This small molecule binds to this protein.
Small molecule (SMILES): CC(=O)N[C@@H]1[C@@H](O)[C@H](O)[C@@H](CO)O[C@H]1O

Sequence of chain 1.A:
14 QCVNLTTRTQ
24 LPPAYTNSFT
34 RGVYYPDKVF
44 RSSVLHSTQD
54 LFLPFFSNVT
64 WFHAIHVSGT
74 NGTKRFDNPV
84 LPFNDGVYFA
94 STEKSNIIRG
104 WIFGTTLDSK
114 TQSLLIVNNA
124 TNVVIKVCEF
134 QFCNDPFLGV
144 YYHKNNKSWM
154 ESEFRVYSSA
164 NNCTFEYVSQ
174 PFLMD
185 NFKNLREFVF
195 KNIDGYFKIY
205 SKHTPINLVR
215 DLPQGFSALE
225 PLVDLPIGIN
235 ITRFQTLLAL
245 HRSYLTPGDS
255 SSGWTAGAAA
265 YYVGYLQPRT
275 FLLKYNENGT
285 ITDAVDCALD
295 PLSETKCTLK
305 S

Binding-site contacts:
Ligand atom C3 contacts residue ASN282 of chain 1.A at 3.8 Å.
Ligand atom C5 contacts residue ASN282 of chain 1.A at 3.6 Å.
Ligand atom O7 contacts residue ASN282 of chain 1.A at 3.9 Å.
Ligand atom C1 contacts residue ASN282 of chain 1.A at 1.4 Å.
Ligand atom O5 contacts residue ASN282 of chain 1.A at 2.3 Å (h-bond).
Ligand atom C2 contacts residue ASN282 of chain 1.A at 2.4 Å.
Ligand atom C4 contacts residue ASN282 of chain 1.A at 4.2 Å.
Ligand atom C7 contacts residue ASN282 of chain 1.A at 3.8 Å.
Ligand atom O6 contacts residue ASN282 of chain 1.A at 4.2 Å.
Ligand atom N2 contacts residue ASN282 of chain 1.A at 2.9 Å (h-bond).